Sequence of chain 1.F:
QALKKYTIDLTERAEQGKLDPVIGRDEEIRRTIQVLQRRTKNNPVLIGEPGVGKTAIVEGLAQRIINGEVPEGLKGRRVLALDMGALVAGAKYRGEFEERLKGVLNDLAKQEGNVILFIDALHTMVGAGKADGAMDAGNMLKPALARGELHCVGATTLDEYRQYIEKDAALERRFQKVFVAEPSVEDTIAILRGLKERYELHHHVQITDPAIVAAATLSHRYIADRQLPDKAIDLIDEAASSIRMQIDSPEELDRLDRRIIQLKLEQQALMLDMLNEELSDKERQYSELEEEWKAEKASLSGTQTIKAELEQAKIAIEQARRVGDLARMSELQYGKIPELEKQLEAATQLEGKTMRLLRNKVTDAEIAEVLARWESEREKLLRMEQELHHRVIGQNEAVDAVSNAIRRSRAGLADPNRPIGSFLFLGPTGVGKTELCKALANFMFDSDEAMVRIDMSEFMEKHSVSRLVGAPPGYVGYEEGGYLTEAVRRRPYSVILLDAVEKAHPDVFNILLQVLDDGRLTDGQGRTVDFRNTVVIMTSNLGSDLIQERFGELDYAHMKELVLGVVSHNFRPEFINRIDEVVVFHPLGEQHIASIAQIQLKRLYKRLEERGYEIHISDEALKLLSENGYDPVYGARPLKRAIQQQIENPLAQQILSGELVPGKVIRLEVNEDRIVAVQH

A small-molecule ligand and the protein it binds are described below.
Small molecule (SMILES): Nc1ncnc2c1ncn2[C@@H]1O[C@H](COP(=O)(O)OP(=O)(O)OP(O)(O)=S)[C@@H](O)[C@H]1O

Binding-site contacts:
Ligand atom N6 contacts residue ILE571 of chain 1.F at 2.5 Å (h-bond).
Ligand atom PG contacts residue GLY608 of chain 1.F at 3.1 Å.
Ligand atom C2 contacts residue ILE571 of chain 1.F at 2.4 Å (hydrophobic).
Ligand atom S1G contacts residue THR607 of chain 1.F at 1.8 Å.
Ligand atom O3B contacts residue VAL609 of chain 1.F at 2.5 Å (h-bond).
Ligand atom O3A contacts residue GLY608 of chain 1.F at 2.5 Å.
Ligand atom N1 contacts residue ILE571 of chain 1.F at 1.4 Å.
Ligand atom PA contacts residue ARG815 of chain 1.F at 3.3 Å.
Ligand atom C8 contacts residue GLY608 of chain 1.F at 3.1 Å.
Ligand atom O1B contacts residue VAL609 of chain 1.F at 2.7 Å (h-bond).
Ligand atom C6 contacts residue LEU766 of chain 1.F at 3.1 Å (hydrophobic).
Ligand atom O3G contacts residue LYS611 of chain 1.F at 3.3 Å.
Ligand atom C4' contacts residue ALA814 of chain 1.F at 1.5 Å (hydrophobic).
Ligand atom N9 contacts residue LEU766 of chain 1.F at 3.1 Å.
Ligand atom C8 contacts residue LEU766 of chain 1.F at 2.1 Å (hydrophobic).
Ligand atom N6 contacts residue HIS770 of chain 1.F at 3.2 Å.
Ligand atom PB contacts residue VAL609 of chain 1.F at 2.4 Å.
Ligand atom O2G contacts residue ARG815 of chain 1.F at 2.3 Å (salt-bridge).
Ligand atom O2B contacts residue GLY608 of chain 1.F at 3.3 Å.
Ligand atom O3B contacts residue THR607 of chain 1.F at 3.1 Å.
Ligand atom N6 contacts residue LEU766 of chain 1.F at 3.4 Å.
Ligand atom O3A contacts residue ARG815 of chain 1.F at 2.9 Å (salt-bridge).
Ligand atom C1' contacts residue ALA814 of chain 1.F at 3.2 Å (hydrophobic).
Ligand atom O1B contacts residue GLY608 of chain 1.F at 2.1 Å (h-bond).
Ligand atom O4' contacts residue GLY608 of chain 1.F at 3.0 Å (h-bond).
Ligand atom O1A contacts residue ARG815 of chain 1.F at 2.4 Å (salt-bridge).
Ligand atom O2A contacts residue GLY608 of chain 1.F at 3.4 Å (h-bond).
Ligand atom O5' contacts residue ALA814 of chain 1.F at 3.1 Å.
Ligand atom C6 contacts residue ILE571 of chain 1.F at 2.3 Å (hydrophobic).
Ligand atom O4' contacts residue ALA814 of chain 1.F at 1.9 Å.
Ligand atom C4 contacts residue LEU766 of chain 1.F at 3.1 Å (hydrophobic).
Ligand atom O1B contacts residue GLY610 of chain 1.F at 2.3 Å (h-bond).
Ligand atom PB contacts residue GLY608 of chain 1.F at 1.8 Å.
Ligand atom O3B contacts residue GLY608 of chain 1.F at 2.3 Å (h-bond).
Ligand atom C5' contacts residue ALA814 of chain 1.F at 1.7 Å (hydrophobic).
Ligand atom N7 contacts residue LEU766 of chain 1.F at 1.4 Å.
Ligand atom S1G contacts residue GLY608 of chain 1.F at 2.8 Å (h-bond).
Ligand atom C3' contacts residue ALA814 of chain 1.F at 3.0 Å (hydrophobic).
Ligand atom C5 contacts residue LEU766 of chain 1.F at 2.2 Å (hydrophobic).
Ligand atom C5' contacts residue GLY608 of chain 1.F at 3.2 Å.